A small-molecule ligand and the protein it binds are described below.
Small molecule (SMILES): Cc1cn([C@H]2C[C@H](OP(=O)(O)O)[C@@H](CO[P](=O)(O)O[C@H]3C[C@H](n4cc(C)c(=O)[nH]c4=O)O[C@@H]3CO[P](=O)(O)O[C@H]3C[C@H](n4cc(C)c(=O)[nH]c4=O)O[C@@H]3CO[P](=O)(O)O[C@H]3C[C@H](n4cc(C)c(=O)[nH]c4=O)O[C@@H]3COP(=O)=O)O2)c(=O)[nH]c1=O

Binding-site contacts:
Ligand atom O4 contacts residue TRP70 of chain 1.B at 3.4 Å (h-bond).
Ligand atom OP1 contacts residue HIS84 of chain 1.B at 3.4 Å.
Ligand atom C1' contacts residue LEU99 of chain 1.A at 3.6 Å (hydrophobic).
Ligand atom O3' contacts residue GLY83 of chain 1.B at 3.3 Å (h-bond).
Ligand atom OP1 contacts residue GLY138 of chain 1.A at 2.4 Å (h-bond).
Ligand atom OP1 contacts residue GLY110 of chain 1.B at 2.8 Å (h-bond).
Ligand atom C2 contacts residue TRP70 of chain 1.B at 3.5 Å (hydrophobic).
Ligand atom N3 contacts residue TRP70 of chain 1.B at 3.1 Å.
Ligand atom O2 contacts residue LEU99 of chain 1.A at 3.5 Å.
Ligand atom C5 contacts residue LEU101 of chain 1.A at 3.5 Å (hydrophobic).
Ligand atom C4' contacts residue GLY138 of chain 1.A at 3.4 Å.
Ligand atom O4' contacts residue LYS139 of chain 1.A at 3.4 Å.
Ligand atom C5' contacts residue GLY83 of chain 1.B at 3.4 Å.
Ligand atom O2 contacts residue ARG68 of chain 1.B at 3.1 Å (salt-bridge).
Ligand atom C5 contacts residue TRP70 of chain 1.B at 3.5 Å (hydrophobic).
Ligand atom OP1 contacts residue GLY137 of chain 1.A at 3.5 Å.
Ligand atom C2 contacts residue LEU99 of chain 1.A at 3.4 Å (hydrophobic).
Ligand atom C4 contacts residue TRP70 of chain 1.B at 3.1 Å (hydrophobic).
Ligand atom O4' contacts residue LEU99 of chain 1.A at 3.3 Å.
Ligand atom O2 contacts residue TRP70 of chain 1.B at 3.6 Å.
Ligand atom OP2 contacts residue ARG136 of chain 1.A at 2.9 Å (salt-bridge).
Ligand atom C4 contacts residue LEU101 of chain 1.A at 3.6 Å (hydrophobic).
Ligand atom O2 contacts residue ARG87 of chain 1.B at 3.7 Å.
Ligand atom O2 contacts residue LYS139 of chain 1.A at 3.6 Å.
Ligand atom C3' contacts residue GLY83 of chain 1.B at 3.4 Å.
Ligand atom OP1 contacts residue ALA85 of chain 1.B at 3.0 Å (h-bond).
Ligand atom N1 contacts residue TRP70 of chain 1.B at 3.6 Å.
Ligand atom C2' contacts residue TRP70 of chain 1.B at 3.5 Å (hydrophobic).
Ligand atom O5' contacts residue ARG136 of chain 1.A at 3.4 Å (salt-bridge).
Ligand atom N1 contacts residue LEU99 of chain 1.A at 3.5 Å.
Ligand atom C7 contacts residue ARG136 of chain 1.A at 3.5 Å.
Ligand atom C6 contacts residue LEU101 of chain 1.A at 3.7 Å (hydrophobic).
Ligand atom O4 contacts residue LYS100 of chain 1.A at 3.7 Å.
Ligand atom C2 contacts residue LYS139 of chain 1.A at 3.6 Å.
Ligand atom C6 contacts residue TRP70 of chain 1.B at 3.6 Å (hydrophobic).
Ligand atom O2 contacts residue LEU78 of chain 1.B at 3.6 Å.
Ligand atom O4' contacts residue GLY138 of chain 1.A at 3.5 Å (h-bond).
Ligand atom O3' contacts residue ALA85 of chain 1.B at 3.2 Å (h-bond).
Ligand atom N3 contacts residue LEU99 of chain 1.A at 3.5 Å.
Ligand atom C4' contacts residue GLY83 of chain 1.B at 3.3 Å.

Sequence of chain 1.A:
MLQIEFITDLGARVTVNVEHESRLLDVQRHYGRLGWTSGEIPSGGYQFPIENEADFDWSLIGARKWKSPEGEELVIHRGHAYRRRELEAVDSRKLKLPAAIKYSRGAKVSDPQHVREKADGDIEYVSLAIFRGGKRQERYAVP

Sequence of chain 1.B:
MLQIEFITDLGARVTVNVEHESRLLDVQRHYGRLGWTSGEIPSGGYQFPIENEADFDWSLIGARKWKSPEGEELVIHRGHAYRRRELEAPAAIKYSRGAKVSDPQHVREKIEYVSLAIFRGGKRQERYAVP